Binding-site contacts:
Ligand atom CA contacts residue PRO89 of chain 1.C at 4.0 Å (hydrophobic).
Ligand atom O contacts residue SER142 of chain 1.C at 4.0 Å.
Ligand atom O contacts residue TYR61 of chain 1.C at 3.5 Å.
Ligand atom N contacts residue THR91 of chain 1.C at 2.9 Å (h-bond).
Ligand atom CB contacts residue TYR61 of chain 1.C at 3.5 Å (hydrophobic).
Ligand atom OE2 contacts residue LEU138 of chain 1.C at 4.2 Å.
Ligand atom CB contacts residue LEU138 of chain 1.C at 4.0 Å (hydrophobic).
Ligand atom CG contacts residue GLU193 of chain 1.C at 3.5 Å.
Ligand atom OE2 contacts residue THR143 of chain 1.C at 3.1 Å (h-bond).
Ligand atom OE1 contacts residue GLU193 of chain 1.C at 3.8 Å.
Ligand atom OXT contacts residue GLY141 of chain 1.C at 3.2 Å.
Ligand atom CA contacts residue SER142 of chain 1.C at 3.4 Å.
Ligand atom CG contacts residue TYR61 of chain 1.C at 4.3 Å (hydrophobic).
Ligand atom CB contacts residue GLU193 of chain 1.C at 4.0 Å.
Ligand atom C contacts residue TYR61 of chain 1.C at 3.6 Å (hydrophobic).
Ligand atom OE2 contacts residue GLY141 of chain 1.C at 3.7 Å.
Ligand atom OXT contacts residue ARG96 of chain 1.C at 2.8 Å (salt-bridge).
Ligand atom CA contacts residue THR91 of chain 1.C at 3.4 Å.
Ligand atom CG contacts residue LEU138 of chain 1.C at 3.8 Å (hydrophobic).
Ligand atom CD contacts residue LEU138 of chain 1.C at 4.0 Å (hydrophobic).
Ligand atom C contacts residue SER142 of chain 1.C at 3.4 Å.
Ligand atom C contacts residue ARG96 of chain 1.C at 3.4 Å.
Ligand atom N contacts residue SER142 of chain 1.C at 4.2 Å.
Ligand atom O contacts residue LEU90 of chain 1.C at 3.6 Å.
Ligand atom OXT contacts residue TYR61 of chain 1.C at 3.4 Å.
Ligand atom CD contacts residue GLU193 of chain 1.C at 3.9 Å.
Ligand atom CD contacts residue THR143 of chain 1.C at 3.3 Å.
Ligand atom CA contacts residue TYR61 of chain 1.C at 4.0 Å (hydrophobic).
Ligand atom O contacts residue ARG96 of chain 1.C at 2.8 Å (salt-bridge).
Ligand atom C contacts residue THR91 of chain 1.C at 3.7 Å.
Ligand atom OXT contacts residue SER142 of chain 1.C at 2.8 Å (h-bond).
Ligand atom OE2 contacts residue SER142 of chain 1.C at 3.3 Å (h-bond).
Ligand atom N contacts residue GLU193 of chain 1.C at 2.8 Å (salt-bridge).
Ligand atom N contacts residue PRO89 of chain 1.C at 2.9 Å (h-bond).
Ligand atom O contacts residue PRO89 of chain 1.C at 3.7 Å.
Ligand atom N contacts residue TYR61 of chain 1.C at 4.0 Å.
Ligand atom O contacts residue THR91 of chain 1.C at 2.9 Å (h-bond).
Ligand atom OE1 contacts residue THR143 of chain 1.C at 2.7 Å (h-bond).
Ligand atom N contacts residue TYR220 of chain 1.C at 3.7 Å.
Ligand atom CA contacts residue GLU193 of chain 1.C at 3.3 Å.

This protein binds this small molecule.
Small molecule (SMILES): N[C@@H](CCC(=O)O)C(=O)O

Sequence of chain 1.C:
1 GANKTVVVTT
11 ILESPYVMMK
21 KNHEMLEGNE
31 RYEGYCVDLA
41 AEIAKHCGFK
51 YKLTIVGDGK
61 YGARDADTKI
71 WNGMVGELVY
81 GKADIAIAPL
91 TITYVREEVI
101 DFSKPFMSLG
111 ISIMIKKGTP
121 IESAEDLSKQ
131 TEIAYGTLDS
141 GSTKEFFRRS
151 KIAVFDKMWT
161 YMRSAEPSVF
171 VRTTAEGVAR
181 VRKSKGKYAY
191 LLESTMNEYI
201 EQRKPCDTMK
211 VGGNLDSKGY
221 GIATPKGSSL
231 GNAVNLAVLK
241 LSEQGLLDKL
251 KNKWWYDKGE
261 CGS